The small molecule below binds the protein below.
Small molecule (SMILES): N[C@H](CC(=O)O)C(=O)Nc1cccc(OC(F)(F)F)c1

Sequence of chain 1.B:
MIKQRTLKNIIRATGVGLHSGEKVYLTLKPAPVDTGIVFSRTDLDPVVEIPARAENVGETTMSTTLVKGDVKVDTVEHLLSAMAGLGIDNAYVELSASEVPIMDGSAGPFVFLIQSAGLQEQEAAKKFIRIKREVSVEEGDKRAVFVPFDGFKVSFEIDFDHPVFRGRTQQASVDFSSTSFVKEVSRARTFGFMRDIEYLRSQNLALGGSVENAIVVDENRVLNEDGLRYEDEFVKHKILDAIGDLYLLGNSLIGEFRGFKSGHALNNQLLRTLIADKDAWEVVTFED

Binding-site contacts:
Ligand atom C9 contacts residue HIS78 of chain 1.B at 3.8 Å.
Ligand atom O19 contacts residue HIS264 of chain 1.B at 3.0 Å (h-bond).
Ligand atom C9 contacts residue ZN1 of chain 1.J at 3.0 Å.
Ligand atom N11 contacts residue HIS264 of chain 1.B at 3.6 Å (h-bond).
Ligand atom N11 contacts residue HIS237 of chain 1.B at 3.8 Å.
Ligand atom N11 contacts residue ZN1 of chain 1.J at 2.0 Å.
Ligand atom N11 contacts residue HIS78 of chain 1.B at 3.1 Å (h-bond).
Ligand atom C2 contacts residue LEU18 of chain 1.B at 3.4 Å (hydrophobic).
Ligand atom C5 contacts residue ILE102 of chain 1.B at 3.9 Å (hydrophobic).
Ligand atom C contacts residue ILE197 of chain 1.B at 4.0 Å (hydrophobic).
Ligand atom O12 contacts residue ZN1 of chain 1.J at 2.4 Å.
Ligand atom C1 contacts residue ASN213 of chain 1.B at 3.6 Å.
Ligand atom O12 contacts residue HIS78 of chain 1.B at 2.8 Å.
Ligand atom F13 contacts residue ALA214 of chain 1.B at 3.3 Å.
Ligand atom C9 contacts residue HIS237 of chain 1.B at 3.8 Å.
Ligand atom O12 contacts residue HIS237 of chain 1.B at 3.0 Å (h-bond).
Ligand atom C4 contacts residue THR190 of chain 1.B at 3.8 Å.
Ligand atom C18 contacts residue HIS264 of chain 1.B at 3.6 Å.
Ligand atom F16 contacts residue ILE197 of chain 1.B at 3.7 Å.
Ligand atom N8 contacts residue THR190 of chain 1.B at 4.0 Å.
Ligand atom C10 contacts residue ASP241 of chain 1.B at 3.9 Å.
Ligand atom N11 contacts residue GLU77 of chain 1.B at 2.4 Å (salt-bridge).
Ligand atom O7 contacts residue LEU18 of chain 1.B at 3.4 Å.
Ligand atom F13 contacts residue GLY192 of chain 1.B at 3.9 Å.
Ligand atom O20 contacts residue LYS238 of chain 1.B at 3.6 Å.
Ligand atom F14 contacts residue GLY209 of chain 1.B at 3.5 Å.
Ligand atom C5 contacts residue THR190 of chain 1.B at 3.9 Å.
Ligand atom C10 contacts residue MET62 of chain 1.B at 3.8 Å (hydrophobic).
Ligand atom C6 contacts residue ILE102 of chain 1.B at 3.6 Å (hydrophobic).
Ligand atom N11 contacts residue ASP241 of chain 1.B at 3.2 Å (salt-bridge).
Ligand atom C17 contacts residue ASP241 of chain 1.B at 3.3 Å.
Ligand atom C1 contacts residue LEU18 of chain 1.B at 3.5 Å (hydrophobic).
Ligand atom C10 contacts residue ZN1 of chain 1.J at 2.9 Å.
Ligand atom F14 contacts residue ILE197 of chain 1.B at 3.4 Å.
Ligand atom C10 contacts residue GLU77 of chain 1.B at 3.5 Å.
Ligand atom C17 contacts residue ZN1 of chain 1.J at 3.3 Å.
Ligand atom O19 contacts residue MET62 of chain 1.B at 3.1 Å (h-bond).
Ligand atom C18 contacts residue ASP241 of chain 1.B at 3.6 Å.
Ligand atom O20 contacts residue ASP241 of chain 1.B at 3.6 Å.
Ligand atom C6 contacts residue ASN213 of chain 1.B at 3.7 Å.